Sequence of chain 2.A:
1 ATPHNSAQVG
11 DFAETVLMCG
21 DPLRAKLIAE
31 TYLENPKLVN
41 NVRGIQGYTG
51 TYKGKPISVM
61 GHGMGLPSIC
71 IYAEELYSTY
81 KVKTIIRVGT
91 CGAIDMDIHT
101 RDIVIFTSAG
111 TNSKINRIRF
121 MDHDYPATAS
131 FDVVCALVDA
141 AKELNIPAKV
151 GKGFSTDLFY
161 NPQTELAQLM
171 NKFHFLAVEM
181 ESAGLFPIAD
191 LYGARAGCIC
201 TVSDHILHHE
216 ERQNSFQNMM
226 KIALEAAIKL

Sequence of chain 4.A:
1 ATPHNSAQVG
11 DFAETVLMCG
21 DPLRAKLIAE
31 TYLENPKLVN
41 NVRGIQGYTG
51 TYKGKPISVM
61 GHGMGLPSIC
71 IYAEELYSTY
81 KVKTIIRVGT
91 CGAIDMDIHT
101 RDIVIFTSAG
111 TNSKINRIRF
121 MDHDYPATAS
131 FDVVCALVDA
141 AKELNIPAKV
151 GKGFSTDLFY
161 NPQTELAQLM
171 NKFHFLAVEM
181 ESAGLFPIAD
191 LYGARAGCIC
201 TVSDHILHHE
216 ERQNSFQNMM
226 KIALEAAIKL

Binding-site contacts:
Ligand atom N1 contacts residue PHE159 of chain 2.A at 3.7 Å.
Ligand atom C4' contacts residue ARG43 of chain 4.A at 3.6 Å.
Ligand atom C5' contacts residue HIS4 of chain 4.A at 3.6 Å.
Ligand atom N6 contacts residue GLY92 of chain 2.A at 3.1 Å.
Ligand atom O5' contacts residue HIS4 of chain 4.A at 2.6 Å (h-bond).
Ligand atom C3' contacts residue GLU181 of chain 2.A at 3.5 Å.
Ligand atom C2' contacts residue MET180 of chain 2.A at 3.6 Å (hydrophobic).
Ligand atom N7 contacts residue CYS91 of chain 2.A at 3.4 Å.
Ligand atom O2' contacts residue GLU181 of chain 2.A at 2.6 Å (salt-bridge).
Ligand atom F contacts residue VAL178 of chain 2.A at 3.5 Å.
Ligand atom F contacts residue PHE159 of chain 2.A at 3.7 Å.
Ligand atom C4 contacts residue VAL178 of chain 2.A at 3.7 Å (hydrophobic).
Ligand atom N7 contacts residue GLY92 of chain 2.A at 3.6 Å.
Ligand atom O3' contacts residue GLU181 of chain 2.A at 2.7 Å (salt-bridge).
Ligand atom O3' contacts residue MET64 of chain 2.A at 3.4 Å.
Ligand atom C4' contacts residue MET64 of chain 2.A at 3.8 Å (hydrophobic).
Ligand atom C1' contacts residue THR90 of chain 2.A at 3.6 Å.
Ligand atom C8 contacts residue CYS91 of chain 2.A at 3.5 Å (hydrophobic).
Ligand atom C5' contacts residue MET180 of chain 2.A at 3.7 Å (hydrophobic).
Ligand atom C6 contacts residue VAL178 of chain 2.A at 3.8 Å (hydrophobic).
Ligand atom O5' contacts residue PHE159 of chain 2.A at 3.4 Å.
Ligand atom N3 contacts residue VAL178 of chain 2.A at 3.8 Å.
Ligand atom C2 contacts residue PHE159 of chain 2.A at 3.6 Å (hydrophobic).
Ligand atom N3 contacts residue GLU179 of chain 2.A at 3.6 Å.
Ligand atom N1 contacts residue VAL178 of chain 2.A at 3.7 Å.
Ligand atom C5 contacts residue VAL178 of chain 2.A at 3.8 Å (hydrophobic).
Ligand atom F contacts residue MET180 of chain 2.A at 3.7 Å.
Ligand atom O4' contacts residue ARG43 of chain 4.A at 3.2 Å (salt-bridge).
Ligand atom O2' contacts residue ARG87 of chain 2.A at 3.0 Å (salt-bridge).
Ligand atom N9 contacts residue THR90 of chain 2.A at 3.6 Å (h-bond).
Ligand atom C3' contacts residue MET180 of chain 2.A at 3.7 Å (hydrophobic).
Ligand atom C5 contacts residue GLY92 of chain 2.A at 3.6 Å.
Ligand atom C5' contacts residue PHE159 of chain 2.A at 3.6 Å (hydrophobic).
Ligand atom C8 contacts residue THR90 of chain 2.A at 3.2 Å.
Ligand atom O2' contacts residue MET180 of chain 2.A at 3.1 Å (h-bond).
Ligand atom C2' contacts residue GLU181 of chain 2.A at 3.8 Å.
Ligand atom F contacts residue THR156 of chain 2.A at 3.4 Å.
Ligand atom O2' contacts residue GLU179 of chain 2.A at 3.3 Å.
Ligand atom C2 contacts residue VAL178 of chain 2.A at 3.7 Å (hydrophobic).
Ligand atom C6 contacts residue GLY92 of chain 2.A at 3.5 Å.

A small-molecule ligand and the protein it binds are described below.
Small molecule (SMILES): Nc1nc(F)nc2c1ncn2[C@@H]1O[C@H](CO)[C@@H](O)[C@H]1O